Sequence of chain 1.A:
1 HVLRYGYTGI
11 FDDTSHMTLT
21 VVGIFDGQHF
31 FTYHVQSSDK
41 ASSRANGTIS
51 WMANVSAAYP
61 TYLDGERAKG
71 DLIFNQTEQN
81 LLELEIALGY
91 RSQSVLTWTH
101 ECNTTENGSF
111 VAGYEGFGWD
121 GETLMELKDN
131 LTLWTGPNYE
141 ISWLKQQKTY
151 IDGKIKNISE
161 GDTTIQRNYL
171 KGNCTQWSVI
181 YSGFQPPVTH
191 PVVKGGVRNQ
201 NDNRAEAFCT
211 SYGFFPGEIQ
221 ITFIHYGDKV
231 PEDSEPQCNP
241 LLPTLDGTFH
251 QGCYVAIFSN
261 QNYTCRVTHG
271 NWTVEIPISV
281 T

Binding-site contacts:
Ligand atom C8 contacts residue CYS102 of chain 1.A at 4.3 Å (hydrophobic).
Ligand atom C6 contacts residue NAG1 of chain 1.O at 2.8 Å.
Ligand atom N2 contacts residue GLU101 of chain 1.A at 3.2 Å (salt-bridge).
Ligand atom C7 contacts residue GLU101 of chain 1.A at 3.7 Å.
Ligand atom O7 contacts residue ASN103 of chain 1.A at 4.2 Å.
Ligand atom O3 contacts residue NAG1 of chain 1.O at 3.0 Å.
Ligand atom N2 contacts residue ASN103 of chain 1.A at 4.4 Å.
Ligand atom C6 contacts residue ASN103 of chain 1.A at 3.9 Å.
Ligand atom O1 contacts residue ASN103 of chain 1.A at 2.1 Å (h-bond).
Ligand atom O5 contacts residue ASN103 of chain 1.A at 2.4 Å (h-bond).
Ligand atom O4 contacts residue NAG1 of chain 1.O at 1.9 Å.
Ligand atom C2 contacts residue GLU101 of chain 1.A at 3.4 Å.
Ligand atom C3 contacts residue NAG1 of chain 1.O at 4.1 Å.
Ligand atom O5 contacts residue GLU101 of chain 1.A at 4.1 Å.
Ligand atom O3 contacts residue GLU101 of chain 1.A at 4.4 Å.
Ligand atom C8 contacts residue GLU101 of chain 1.A at 3.3 Å.
Ligand atom C2 contacts residue ASN103 of chain 1.A at 3.4 Å.
Ligand atom O7 contacts residue ALA112 of chain 1.A at 2.5 Å.
Ligand atom C8 contacts residue ASN103 of chain 1.A at 4.3 Å.
Ligand atom O1 contacts residue CYS102 of chain 1.A at 4.0 Å.
Ligand atom C1 contacts residue ASN103 of chain 1.A at 2.7 Å.
Ligand atom C8 contacts residue TYR114 of chain 1.A at 3.6 Å (hydrophobic).
Ligand atom C7 contacts residue GLY113 of chain 1.A at 3.9 Å.
Ligand atom C8 contacts residue ALA112 of chain 1.A at 3.5 Å (hydrophobic).
Ligand atom C4 contacts residue NAG1 of chain 1.O at 2.8 Å.
Ligand atom C7 contacts residue ALA112 of chain 1.A at 3.6 Å (hydrophobic).
Ligand atom O7 contacts residue GLY113 of chain 1.A at 3.4 Å (h-bond).
Ligand atom C5 contacts residue GLU101 of chain 1.A at 4.4 Å.
Ligand atom C8 contacts residue GLY113 of chain 1.A at 3.4 Å.
Ligand atom C3 contacts residue GLU101 of chain 1.A at 3.5 Å.
Ligand atom C5 contacts residue NAG1 of chain 1.O at 3.2 Å.
Ligand atom O6 contacts residue NAG1 of chain 1.O at 2.8 Å (h-bond).
Ligand atom O1 contacts residue ALA112 of chain 1.A at 4.3 Å.
Ligand atom O5 contacts residue VAL2 of chain 1.A at 4.3 Å.
Ligand atom C7 contacts residue ASN103 of chain 1.A at 4.3 Å.
Ligand atom C3 contacts residue ASN103 of chain 1.A at 4.5 Å.
Ligand atom C4 contacts residue ASN103 of chain 1.A at 4.2 Å.
Ligand atom C5 contacts residue ASN103 of chain 1.A at 3.6 Å.
Ligand atom C1 contacts residue GLU101 of chain 1.A at 3.0 Å.
Ligand atom O1 contacts residue GLU101 of chain 1.A at 3.3 Å (salt-bridge).

This small molecule binds to this protein.
Small molecule (SMILES): CC(=O)N[C@@H]1[C@@H](O)[C@H](O)[C@@H](CO)O[C@H]1O